Sequence of chain 1.A:
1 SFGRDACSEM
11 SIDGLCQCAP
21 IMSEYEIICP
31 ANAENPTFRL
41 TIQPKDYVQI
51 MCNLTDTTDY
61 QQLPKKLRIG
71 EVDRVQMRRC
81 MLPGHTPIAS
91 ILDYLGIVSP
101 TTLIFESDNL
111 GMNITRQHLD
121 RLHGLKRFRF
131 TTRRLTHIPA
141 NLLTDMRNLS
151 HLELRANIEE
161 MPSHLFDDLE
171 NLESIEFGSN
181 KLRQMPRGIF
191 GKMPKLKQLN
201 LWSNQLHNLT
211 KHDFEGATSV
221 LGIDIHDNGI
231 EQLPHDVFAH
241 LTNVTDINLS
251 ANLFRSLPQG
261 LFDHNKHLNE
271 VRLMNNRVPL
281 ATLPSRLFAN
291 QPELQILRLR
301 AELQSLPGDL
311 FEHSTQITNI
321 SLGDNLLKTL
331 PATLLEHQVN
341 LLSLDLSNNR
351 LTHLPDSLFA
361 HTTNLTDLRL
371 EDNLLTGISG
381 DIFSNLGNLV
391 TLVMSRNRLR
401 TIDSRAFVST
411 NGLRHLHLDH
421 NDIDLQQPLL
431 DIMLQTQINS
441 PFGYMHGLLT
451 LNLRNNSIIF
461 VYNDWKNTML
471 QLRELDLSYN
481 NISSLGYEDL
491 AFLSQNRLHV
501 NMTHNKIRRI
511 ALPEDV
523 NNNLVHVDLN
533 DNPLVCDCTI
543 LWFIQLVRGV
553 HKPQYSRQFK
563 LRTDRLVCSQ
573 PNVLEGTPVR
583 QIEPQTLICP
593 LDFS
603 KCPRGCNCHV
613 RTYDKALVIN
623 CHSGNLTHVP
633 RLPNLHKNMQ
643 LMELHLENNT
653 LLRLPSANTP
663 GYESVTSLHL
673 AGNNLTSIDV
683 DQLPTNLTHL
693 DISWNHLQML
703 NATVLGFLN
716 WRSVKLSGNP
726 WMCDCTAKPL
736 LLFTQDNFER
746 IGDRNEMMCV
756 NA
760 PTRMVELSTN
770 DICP

This protein binds this small molecule.
Small molecule (SMILES): CC(=O)N[C@H]1[C@H](O[C@H]2[C@H](O)[C@@H](NC(C)=O)CO[C@@H]2CO)O[C@H](CO)[C@@H](O)[C@@H]1O

Binding-site contacts:
Ligand atom C1 contacts residue THR652 of chain 1.A at 4.3 Å.
Ligand atom N2 contacts residue ASN676 of chain 1.A at 2.9 Å (h-bond).
Ligand atom O5 contacts residue HIS698 of chain 1.A at 3.0 Å (h-bond).
Ligand atom C5 contacts residue HIS698 of chain 1.A at 3.9 Å.
Ligand atom C2 contacts residue ASN676 of chain 1.A at 2.5 Å.
Ligand atom C7 contacts residue LEU654 of chain 1.A at 3.9 Å (hydrophobic).
Ligand atom C7 contacts residue ASN676 of chain 1.A at 3.1 Å.
Ligand atom C8 contacts residue ASN676 of chain 1.A at 4.3 Å.
Ligand atom O7 contacts residue LEU654 of chain 1.A at 3.3 Å.
Ligand atom C6 contacts residue HIS698 of chain 1.A at 3.6 Å.
Ligand atom C4 contacts residue ASN676 of chain 1.A at 4.2 Å.
Ligand atom N2 contacts residue THR652 of chain 1.A at 4.2 Å.
Ligand atom C1 contacts residue HIS698 of chain 1.A at 3.9 Å.
Ligand atom C8 contacts residue THR629 of chain 1.A at 4.2 Å.
Ligand atom C3 contacts residue ASN676 of chain 1.A at 3.8 Å.
Ligand atom C5 contacts residue ASN676 of chain 1.A at 3.6 Å.
Ligand atom C8 contacts residue LEU654 of chain 1.A at 3.9 Å (hydrophobic).
Ligand atom O6 contacts residue HIS698 of chain 1.A at 4.0 Å.
Ligand atom C8 contacts residue THR652 of chain 1.A at 3.9 Å.
Ligand atom O7 contacts residue ASN676 of chain 1.A at 3.0 Å (h-bond).
Ligand atom O5 contacts residue ASN676 of chain 1.A at 2.4 Å (h-bond).
Ligand atom C7 contacts residue THR652 of chain 1.A at 4.4 Å.
Ligand atom C1 contacts residue ASN676 of chain 1.A at 1.4 Å.